Sequence of chain 1.B:
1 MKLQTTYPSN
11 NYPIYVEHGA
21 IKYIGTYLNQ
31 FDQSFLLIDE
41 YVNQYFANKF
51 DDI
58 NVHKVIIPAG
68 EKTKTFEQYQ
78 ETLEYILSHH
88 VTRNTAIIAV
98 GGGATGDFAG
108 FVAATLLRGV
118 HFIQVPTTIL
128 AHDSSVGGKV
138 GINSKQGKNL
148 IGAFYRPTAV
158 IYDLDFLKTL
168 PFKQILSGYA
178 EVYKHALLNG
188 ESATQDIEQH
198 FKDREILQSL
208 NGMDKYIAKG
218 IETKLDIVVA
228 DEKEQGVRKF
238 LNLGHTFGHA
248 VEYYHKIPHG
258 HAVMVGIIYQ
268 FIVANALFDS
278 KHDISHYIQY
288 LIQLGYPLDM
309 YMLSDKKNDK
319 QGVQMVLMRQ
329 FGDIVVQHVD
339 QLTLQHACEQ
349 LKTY

The protein below binds the small molecule below.
Small molecule (SMILES): O=C(O)[C@]1(O)C[C@H](CP(=O)(O)O)[C@@H](O)[C@H](O)C1

Binding-site contacts:
Ligand atom O12 contacts residue LYS221 of chain 1.B at 2.9 Å (salt-bridge).
Ligand atom C7 contacts residue ASN146 of chain 1.B at 3.6 Å.
Ligand atom P1 contacts residue LYS314 of chain 1.B at 3.7 Å.
Ligand atom O12 contacts residue NAD1 of chain 1.G at 3.7 Å.
Ligand atom C1 contacts residue ARG235 of chain 1.B at 3.4 Å.
Ligand atom O5 contacts residue HIS242 of chain 1.B at 3.2 Å.
Ligand atom O93 contacts residue LYS314 of chain 1.B at 3.2 Å (salt-bridge).
Ligand atom O93 contacts residue HIS246 of chain 1.B at 3.7 Å.
Ligand atom O4 contacts residue ASP130 of chain 1.B at 2.7 Å (salt-bridge).
Ligand atom O4 contacts residue LYS181 of chain 1.B at 3.2 Å (salt-bridge).
Ligand atom O4 contacts residue ZN1 of chain 1.F at 2.5 Å.
Ligand atom C3 contacts residue LEU238 of chain 1.B at 3.8 Å (hydrophobic).
Ligand atom C1 contacts residue LYS136 of chain 1.B at 3.5 Å.
Ligand atom C4 contacts residue HIS242 of chain 1.B at 3.5 Å.
Ligand atom O12 contacts residue ARG235 of chain 1.B at 2.9 Å (salt-bridge).
Ligand atom O4 contacts residue GLU178 of chain 1.B at 3.2 Å (salt-bridge).
Ligand atom O2 contacts residue LEU238 of chain 1.B at 3.4 Å.
Ligand atom O2 contacts residue LYS136 of chain 1.B at 3.6 Å.
Ligand atom O11 contacts residue ARG235 of chain 1.B at 2.6 Å (salt-bridge).
Ligand atom O4 contacts residue NAD1 of chain 1.G at 3.8 Å.
Ligand atom O5 contacts residue HIS246 of chain 1.B at 3.7 Å.
Ligand atom C2 contacts residue LYS136 of chain 1.B at 3.7 Å.
Ligand atom O93 contacts residue ASN146 of chain 1.B at 2.7 Å (h-bond).
Ligand atom C4 contacts residue ZN1 of chain 1.F at 3.4 Å.
Ligand atom C4 contacts residue ASP130 of chain 1.B at 3.8 Å.
Ligand atom C3 contacts residue LYS181 of chain 1.B at 3.7 Å.
Ligand atom O92 contacts residue LYS314 of chain 1.B at 3.5 Å.
Ligand atom C5 contacts residue ZN1 of chain 1.F at 3.4 Å.
Ligand atom O11 contacts residue LYS136 of chain 1.B at 2.9 Å (salt-bridge).
Ligand atom O92 contacts residue LYS136 of chain 1.B at 2.8 Å (salt-bridge).
Ligand atom O2 contacts residue ASN239 of chain 1.B at 3.2 Å (h-bond).
Ligand atom O4 contacts residue HIS242 of chain 1.B at 3.1 Å (h-bond).
Ligand atom O5 contacts residue ZN1 of chain 1.F at 2.6 Å.
Ligand atom O5 contacts residue HIS256 of chain 1.B at 3.6 Å (h-bond).
Ligand atom C8 contacts residue LYS136 of chain 1.B at 3.3 Å.
Ligand atom P1 contacts residue HIS246 of chain 1.B at 3.6 Å.
Ligand atom C5 contacts residue NAD1 of chain 1.G at 3.6 Å.
Ligand atom O91 contacts residue HIS246 of chain 1.B at 2.8 Å (h-bond).
Ligand atom C4 contacts residue LYS181 of chain 1.B at 3.7 Å.
Ligand atom O91 contacts residue ASN239 of chain 1.B at 3.2 Å (h-bond).